Binding-site contacts:
Ligand atom CG contacts residue GLN155 of chain 2.A at 3.5 Å.
Ligand atom CA contacts residue GLY34 of chain 2.A at 3.9 Å.
Ligand atom CA contacts residue GLN155 of chain 2.A at 3.9 Å.
Ligand atom O1 contacts residue GLN109 of chain 2.A at 3.1 Å (h-bond).
Ligand atom CD1 contacts residue GLN155 of chain 2.A at 3.7 Å.
Ligand atom CZ contacts residue GLN155 of chain 2.A at 3.5 Å.
Ligand atom CD1 contacts residue THR70 of chain 2.A at 3.6 Å.
Ligand atom C contacts residue TYR151 of chain 2.A at 3.4 Å (hydrophobic).
Ligand atom O1 contacts residue HIS158 of chain 2.A at 3.3 Å.
Ligand atom CA contacts residue GLN173 of chain 2.A at 3.3 Å.
Ligand atom CE2 contacts residue GLN155 of chain 2.A at 3.6 Å.
Ligand atom OXT contacts residue PHE35 of chain 2.A at 3.8 Å.
Ligand atom CZ contacts residue HIS158 of chain 2.A at 3.7 Å.
Ligand atom CB contacts residue GLY34 of chain 2.A at 3.6 Å.
Ligand atom NN contacts residue GLN109 of chain 2.A at 3.6 Å (h-bond).
Ligand atom CE1 contacts residue LEU65 of chain 2.A at 3.8 Å (hydrophobic).
Ligand atom O contacts residue GLN173 of chain 2.A at 3.0 Å (h-bond).
Ligand atom O1 contacts residue LEU65 of chain 2.A at 3.8 Å.
Ligand atom CD2 contacts residue GLY34 of chain 2.A at 3.3 Å.
Ligand atom N contacts residue GLN173 of chain 2.A at 2.7 Å (h-bond).
Ligand atom N contacts residue GLN155 of chain 2.A at 2.8 Å (h-bond).
Ligand atom OH contacts residue HIS158 of chain 2.A at 2.6 Å (h-bond).
Ligand atom O1 contacts residue GLN155 of chain 2.A at 3.4 Å.
Ligand atom CG contacts residue GLY34 of chain 2.A at 3.8 Å.
Ligand atom NN contacts residue LEU65 of chain 2.A at 3.5 Å.
Ligand atom CD1 contacts residue ALA67 of chain 2.A at 3.6 Å (hydrophobic).
Ligand atom OXT contacts residue GLU36 of chain 2.A at 3.1 Å (salt-bridge).
Ligand atom CA contacts residue TYR151 of chain 2.A at 3.3 Å (hydrophobic).
Ligand atom N contacts residue TYR151 of chain 2.A at 2.7 Å (h-bond).
Ligand atom OH contacts residue GLN155 of chain 2.A at 3.6 Å.
Ligand atom CE2 contacts residue GLY34 of chain 2.A at 3.6 Å.
Ligand atom O contacts residue TYR151 of chain 2.A at 3.4 Å (h-bond).
Ligand atom O2 contacts residue GLN109 of chain 2.A at 3.2 Å (h-bond).
Ligand atom C contacts residue GLN173 of chain 2.A at 3.5 Å.
Ligand atom CB contacts residue TYR151 of chain 2.A at 3.5 Å (hydrophobic).
Ligand atom O2 contacts residue LEU65 of chain 2.A at 3.5 Å.
Ligand atom CE1 contacts residue GLN155 of chain 2.A at 3.9 Å.
Ligand atom O1 contacts residue MET154 of chain 2.A at 3.7 Å.
Ligand atom O2 contacts residue THR70 of chain 2.A at 3.0 Å (h-bond).
Ligand atom CD2 contacts residue GLN155 of chain 2.A at 3.6 Å.

This small molecule binds to this protein.
Small molecule (SMILES): N[C@@H](Cc1ccc(O)c([N+](=O)[O-])c1)C(=O)O

Sequence of chain 2.A:
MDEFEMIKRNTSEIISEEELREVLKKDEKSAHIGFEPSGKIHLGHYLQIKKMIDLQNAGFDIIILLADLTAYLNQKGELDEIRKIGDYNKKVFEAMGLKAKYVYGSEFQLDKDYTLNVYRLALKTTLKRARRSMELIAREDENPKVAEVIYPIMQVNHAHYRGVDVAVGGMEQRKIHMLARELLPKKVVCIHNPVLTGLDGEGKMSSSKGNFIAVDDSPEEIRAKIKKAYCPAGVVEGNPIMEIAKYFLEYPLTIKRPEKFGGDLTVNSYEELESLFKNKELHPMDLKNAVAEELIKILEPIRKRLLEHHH